Binding-site contacts:
Ligand atom C28 contacts residue ILE92 of chain 1.A at 3.6 Å (hydrophobic).
Ligand atom C32 contacts residue ILE92 of chain 1.A at 3.5 Å (hydrophobic).
Ligand atom N4 contacts residue HIS204 of chain 1.A at 3.2 Å (h-bond).
Ligand atom O36 contacts residue ARG21 of chain 1.A at 3.6 Å.
Ligand atom C22 contacts residue SER89 of chain 1.A at 3.6 Å.
Ligand atom CL15 contacts residue HIS204 of chain 1.A at 3.8 Å.
Ligand atom C17 contacts residue TRP211 of chain 1.A at 3.4 Å (hydrophobic).
Ligand atom C5 contacts residue TRP211 of chain 1.A at 3.9 Å (hydrophobic).
Ligand atom C24 contacts residue SER89 of chain 1.A at 3.7 Å.
Ligand atom CL25 contacts residue HIS51 of chain 1.A at 3.2 Å.
Ligand atom C31 contacts residue ILE92 of chain 1.A at 3.6 Å (hydrophobic).
Ligand atom C34 contacts residue ARG88 of chain 1.A at 3.3 Å.
Ligand atom CL25 contacts residue ARG88 of chain 1.A at 3.9 Å.
Ligand atom C19 contacts residue TYR126 of chain 1.A at 3.3 Å (hydrophobic).
Ligand atom C17 contacts residue THR45 of chain 1.A at 3.8 Å.
Ligand atom C16 contacts residue LEU222 of chain 1.A at 3.5 Å (hydrophobic).
Ligand atom O36 contacts residue ARG88 of chain 1.A at 3.5 Å (salt-bridge).
Ligand atom C21 contacts residue LEU44 of chain 1.A at 3.8 Å (hydrophobic).
Ligand atom C19 contacts residue PHE86 of chain 1.A at 3.7 Å (hydrophobic).
Ligand atom C14 contacts residue PHE86 of chain 1.A at 3.4 Å (hydrophobic).
Ligand atom CL15 contacts residue TRP226 of chain 1.A at 3.8 Å.
Ligand atom N4 contacts residue TRP211 of chain 1.A at 3.5 Å.
Ligand atom CL15 contacts residue MET85 of chain 1.A at 3.1 Å.
Ligand atom C12 contacts residue TYR126 of chain 1.A at 3.3 Å (hydrophobic).
Ligand atom C30 contacts residue MET47 of chain 1.A at 3.9 Å (hydrophobic).
Ligand atom O9 contacts residue TRP211 of chain 1.A at 3.2 Å.
Ligand atom C23 contacts residue MET47 of chain 1.A at 3.9 Å (hydrophobic).
Ligand atom C29 contacts residue ILE92 of chain 1.A at 3.8 Å (hydrophobic).
Ligand atom C17 contacts residue PHE41 of chain 1.A at 3.8 Å (hydrophobic).
Ligand atom O35 contacts residue ARG88 of chain 1.A at 2.9 Å (salt-bridge).
Ligand atom O11 contacts residue ALA48 of chain 1.A at 3.8 Å.
Ligand atom C30 contacts residue ILE92 of chain 1.A at 3.6 Å (hydrophobic).
Ligand atom O9 contacts residue LEU208 of chain 1.A at 3.9 Å.
Ligand atom O35 contacts residue GLN20 of chain 1.A at 3.2 Å.
Ligand atom C16 contacts residue PHE218 of chain 1.A at 3.5 Å (hydrophobic).
Ligand atom C20 contacts residue SER89 of chain 1.A at 3.8 Å.
Ligand atom C12 contacts residue MET122 of chain 1.A at 3.7 Å (hydrophobic).
Ligand atom C33 contacts residue ILE92 of chain 1.A at 3.5 Å (hydrophobic).
Ligand atom C14 contacts residue MET85 of chain 1.A at 3.9 Å (hydrophobic).
Ligand atom C16 contacts residue TRP226 of chain 1.A at 3.9 Å (hydrophobic).

Sequence of chain 1.A:
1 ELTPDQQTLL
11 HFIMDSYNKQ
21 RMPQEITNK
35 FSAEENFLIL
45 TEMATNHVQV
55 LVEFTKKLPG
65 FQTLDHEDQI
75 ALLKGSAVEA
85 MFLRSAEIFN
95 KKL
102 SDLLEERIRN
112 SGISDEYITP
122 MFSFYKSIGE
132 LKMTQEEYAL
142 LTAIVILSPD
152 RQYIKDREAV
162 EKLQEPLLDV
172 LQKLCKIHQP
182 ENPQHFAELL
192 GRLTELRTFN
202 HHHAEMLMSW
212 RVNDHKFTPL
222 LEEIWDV

This small molecule binds to this protein.
Small molecule (SMILES): CC(C)c1onc(-c2c(Cl)cccc2Cl)c1COc1ccc(/C=C/c2cccc(C(=O)O)c2)c(Cl)c1